Binding-site contacts:
Ligand atom C3 contacts residue TYR44 of chain 1.A at 4.0 Å (hydrophobic).
Ligand atom O3 contacts residue TYR44 of chain 1.A at 3.1 Å (h-bond).
Ligand atom O4 contacts residue PHE17 of chain 1.A at 3.5 Å.
Ligand atom C1 contacts residue TYR430 of chain 1.B at 3.7 Å (hydrophobic).
Ligand atom O3 contacts residue PRO14 of chain 1.A at 3.2 Å.
Ligand atom O5 contacts residue TYR430 of chain 1.B at 3.3 Å.
Ligand atom C6 contacts residue PHE17 of chain 1.A at 4.0 Å (hydrophobic).
Ligand atom C4 contacts residue TYR430 of chain 1.B at 4.0 Å (hydrophobic).
Ligand atom O2 contacts residue TYR15 of chain 1.A at 3.9 Å.
Ligand atom O5 contacts residue ASN445 of chain 1.B at 3.4 Å (h-bond).
Ligand atom O3 contacts residue PHE17 of chain 1.A at 3.6 Å (h-bond).
Ligand atom O2 contacts residue SER18 of chain 1.A at 3.8 Å.
Ligand atom O3 contacts residue PRO19 of chain 1.A at 3.9 Å.
Ligand atom O2 contacts residue TYR44 of chain 1.A at 3.7 Å.
Ligand atom O6 contacts residue ASN445 of chain 1.B at 3.7 Å.
Ligand atom O3 contacts residue TYR15 of chain 1.A at 2.7 Å (h-bond).
Ligand atom C5 contacts residue TYR430 of chain 1.B at 4.2 Å (hydrophobic).
Ligand atom C6 contacts residue TYR430 of chain 1.B at 3.8 Å (hydrophobic).
Ligand atom C6 contacts residue ASN445 of chain 1.B at 4.1 Å.
Ligand atom C4 contacts residue TYR15 of chain 1.A at 4.3 Å (hydrophobic).
Ligand atom C2 contacts residue TYR44 of chain 1.A at 3.9 Å (hydrophobic).
Ligand atom O6 contacts residue TYR430 of chain 1.B at 3.5 Å.
Ligand atom O3 contacts residue ILE16 of chain 1.A at 3.3 Å.
Ligand atom C3 contacts residue PHE17 of chain 1.A at 3.6 Å (hydrophobic).
Ligand atom C3 contacts residue TYR430 of chain 1.B at 4.3 Å (hydrophobic).
Ligand atom C2 contacts residue TYR430 of chain 1.B at 4.3 Å (hydrophobic).
Ligand atom C2 contacts residue ASN445 of chain 1.B at 4.2 Å.
Ligand atom O2 contacts residue ILE16 of chain 1.A at 4.3 Å.
Ligand atom O4 contacts residue TYR15 of chain 1.A at 3.6 Å.
Ligand atom C1 contacts residue ASN445 of chain 1.B at 3.9 Å.
Ligand atom O3 contacts residue SER18 of chain 1.A at 4.0 Å.
Ligand atom C5 contacts residue ASN445 of chain 1.B at 4.3 Å.
Ligand atom O3 contacts residue TYR430 of chain 1.B at 4.0 Å.
Ligand atom C2 contacts residue TYR15 of chain 1.A at 4.3 Å (hydrophobic).
Ligand atom O2 contacts residue PRO13 of chain 1.A at 3.8 Å.
Ligand atom C4 contacts residue PHE17 of chain 1.A at 4.1 Å (hydrophobic).
Ligand atom C5 contacts residue PHE17 of chain 1.A at 3.8 Å (hydrophobic).
Ligand atom O2 contacts residue PRO14 of chain 1.A at 3.9 Å.
Ligand atom C3 contacts residue TYR15 of chain 1.A at 3.7 Å (hydrophobic).
Ligand atom O2 contacts residue PHE17 of chain 1.A at 3.4 Å (h-bond).

Sequence of chain 1.A:
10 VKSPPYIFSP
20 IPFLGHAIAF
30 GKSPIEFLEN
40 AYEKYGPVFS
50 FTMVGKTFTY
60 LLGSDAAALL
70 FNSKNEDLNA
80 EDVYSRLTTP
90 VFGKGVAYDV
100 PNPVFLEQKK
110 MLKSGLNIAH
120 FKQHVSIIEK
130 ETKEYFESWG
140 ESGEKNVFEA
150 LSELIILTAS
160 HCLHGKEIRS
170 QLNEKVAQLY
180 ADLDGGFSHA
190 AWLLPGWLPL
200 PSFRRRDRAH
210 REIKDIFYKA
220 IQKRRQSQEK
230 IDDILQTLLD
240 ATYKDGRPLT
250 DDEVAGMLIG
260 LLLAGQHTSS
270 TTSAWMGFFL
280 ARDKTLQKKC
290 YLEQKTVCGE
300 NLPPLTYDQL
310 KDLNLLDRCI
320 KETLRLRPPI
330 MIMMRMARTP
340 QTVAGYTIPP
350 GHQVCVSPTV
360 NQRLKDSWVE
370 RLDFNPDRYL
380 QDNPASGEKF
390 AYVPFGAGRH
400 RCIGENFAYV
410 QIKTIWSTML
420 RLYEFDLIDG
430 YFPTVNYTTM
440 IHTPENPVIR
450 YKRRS

The small molecule below binds the protein below.
Small molecule (SMILES): OC[C@H]1O[C@@H]2O[C@H]3[C@H](O)[C@@H](O)[C@@H](O[C@H]4[C@H](O)[C@@H](O)[C@@H](O[C@H]5[C@H](O)[C@@H](O)[C@@H](O[C@H]6[C@H](O)[C@@H](O)[C@@H](O[C@H]7[C@H](O)[C@@H](O)[C@@H](O[C@H]8[C@H](O)[C@@H](O)[C@@H](O[C@H]1[C@H](O)[C@H]2O)O[C@@H]8CO)O[C@@H]7CO)O[C@@H]6CO)O[C@@H]5CO)O[C@@H]4CO)O[C@@H]3CO

Sequence of chain 1.B:
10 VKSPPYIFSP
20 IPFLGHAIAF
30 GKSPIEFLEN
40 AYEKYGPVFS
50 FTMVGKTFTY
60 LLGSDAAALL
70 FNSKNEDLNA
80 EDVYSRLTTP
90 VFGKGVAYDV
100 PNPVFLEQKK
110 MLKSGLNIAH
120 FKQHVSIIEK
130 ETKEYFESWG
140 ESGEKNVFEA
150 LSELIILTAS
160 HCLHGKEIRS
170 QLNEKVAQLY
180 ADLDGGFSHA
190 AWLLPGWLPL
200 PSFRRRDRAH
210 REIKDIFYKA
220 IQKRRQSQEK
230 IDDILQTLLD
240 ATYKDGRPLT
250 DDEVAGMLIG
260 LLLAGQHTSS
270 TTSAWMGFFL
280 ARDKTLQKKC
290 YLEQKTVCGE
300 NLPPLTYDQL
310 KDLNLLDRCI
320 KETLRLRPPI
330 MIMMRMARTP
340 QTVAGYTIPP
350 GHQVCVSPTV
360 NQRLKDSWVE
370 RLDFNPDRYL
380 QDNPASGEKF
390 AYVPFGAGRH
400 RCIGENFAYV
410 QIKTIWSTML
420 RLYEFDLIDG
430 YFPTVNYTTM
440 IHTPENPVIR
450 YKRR